The small molecule below binds the protein below.
Small molecule (SMILES): CC(=O)N[C@@H]1[C@@H](O)[C@H](O)[C@@H](CO)O[C@H]1O

Binding-site contacts:
Ligand atom C7 contacts residue ASN53 of chain 1.A at 3.6 Å.
Ligand atom C5 contacts residue ASN53 of chain 1.A at 3.6 Å.
Ligand atom O5 contacts residue ASN53 of chain 1.A at 2.2 Å (h-bond).
Ligand atom C2 contacts residue ASN53 of chain 1.A at 2.5 Å.
Ligand atom O7 contacts residue PRO48 of chain 1.A at 3.9 Å.
Ligand atom N2 contacts residue ASN53 of chain 1.A at 3.1 Å (h-bond).
Ligand atom C3 contacts residue ASN53 of chain 1.A at 3.7 Å.
Ligand atom C8 contacts residue ASN53 of chain 1.A at 3.6 Å.
Ligand atom C1 contacts residue ASN53 of chain 1.A at 1.4 Å.
Ligand atom C7 contacts residue LEU46 of chain 1.A at 4.0 Å (hydrophobic).
Ligand atom N2 contacts residue LEU46 of chain 1.A at 4.1 Å.
Ligand atom C4 contacts residue ASN53 of chain 1.A at 4.1 Å.
Ligand atom O7 contacts residue TRP92 of chain 1.A at 4.3 Å.
Ligand atom O7 contacts residue LEU46 of chain 1.A at 3.9 Å.

Sequence of chain 1.A:
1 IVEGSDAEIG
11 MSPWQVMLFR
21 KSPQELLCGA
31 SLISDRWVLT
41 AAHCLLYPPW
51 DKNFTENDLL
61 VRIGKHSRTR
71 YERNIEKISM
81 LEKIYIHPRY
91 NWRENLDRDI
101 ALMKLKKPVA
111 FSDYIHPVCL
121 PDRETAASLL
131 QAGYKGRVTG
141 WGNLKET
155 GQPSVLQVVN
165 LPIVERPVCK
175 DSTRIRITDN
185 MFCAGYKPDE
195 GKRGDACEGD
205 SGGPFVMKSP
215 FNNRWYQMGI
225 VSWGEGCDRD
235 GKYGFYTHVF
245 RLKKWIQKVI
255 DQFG